Sequence of chain 59.A:
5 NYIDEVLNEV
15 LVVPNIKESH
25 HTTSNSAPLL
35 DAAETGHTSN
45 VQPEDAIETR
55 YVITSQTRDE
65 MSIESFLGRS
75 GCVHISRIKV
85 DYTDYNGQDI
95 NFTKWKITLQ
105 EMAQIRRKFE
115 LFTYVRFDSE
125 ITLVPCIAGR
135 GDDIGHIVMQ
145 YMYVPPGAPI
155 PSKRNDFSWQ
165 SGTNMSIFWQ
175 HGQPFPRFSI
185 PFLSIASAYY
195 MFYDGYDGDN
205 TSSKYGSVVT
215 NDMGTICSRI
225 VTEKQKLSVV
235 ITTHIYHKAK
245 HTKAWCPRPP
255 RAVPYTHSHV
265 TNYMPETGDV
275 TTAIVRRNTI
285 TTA

Binding-site contacts:
Ligand atom O6 contacts residue ILE101 of chain 59.A at 2.1 Å (h-bond).
Ligand atom C5 contacts residue THR102 of chain 59.A at 2.8 Å.
Ligand atom O2 contacts residue MET217 of chain 59.A at 3.3 Å (h-bond).
Ligand atom O2 contacts residue TYR193 of chain 59.A at 3.9 Å.
Ligand atom O4 contacts residue ILE101 of chain 59.A at 4.0 Å.
Ligand atom O6 contacts residue THR102 of chain 59.A at 2.4 Å.
Ligand atom O2 contacts residue MET195 of chain 59.A at 3.6 Å.
Ligand atom C4 contacts residue ASN215 of chain 59.A at 4.0 Å.
Ligand atom C6 contacts residue LEU103 of chain 59.A at 2.7 Å (hydrophobic).
Ligand atom O1 contacts residue MET195 of chain 59.A at 3.8 Å.
Ligand atom C1 contacts residue MET195 of chain 59.A at 3.2 Å (hydrophobic).
Ligand atom O4 contacts residue THR102 of chain 59.A at 3.8 Å.
Ligand atom O1 contacts residue TYR194 of chain 59.A at 3.8 Å.
Ligand atom C4 contacts residue HIS263 of chain 59.A at 3.7 Å.
Ligand atom O4 contacts residue HIS263 of chain 59.A at 2.6 Å.
Ligand atom O5 contacts residue LEU103 of chain 59.A at 3.3 Å.
Ligand atom O3 contacts residue MET217 of chain 59.A at 2.5 Å (h-bond).
Ligand atom O3 contacts residue ASN215 of chain 59.A at 2.1 Å.
Ligand atom O3 contacts residue ILE101 of chain 59.A at 3.5 Å.
Ligand atom O6 contacts residue HIS241 of chain 59.A at 4.0 Å.
Ligand atom C3 contacts residue ASN215 of chain 59.A at 3.5 Å.
Ligand atom C6 contacts residue LEU103 of chain 59.A at 3.2 Å (hydrophobic).
Ligand atom O5 contacts residue LEU103 of chain 59.A at 3.0 Å (h-bond).
Ligand atom O4 contacts residue ASN215 of chain 59.A at 3.4 Å (h-bond).
Ligand atom O3 contacts residue TYR194 of chain 59.A at 3.9 Å.
Ligand atom C5 contacts residue HIS263 of chain 59.A at 3.9 Å.
Ligand atom C2 contacts residue TYR193 of chain 59.A at 3.8 Å (hydrophobic).
Ligand atom C6 contacts residue ILE101 of chain 59.A at 3.2 Å (hydrophobic).
Ligand atom O5 contacts residue THR102 of chain 59.A at 3.6 Å.
Ligand atom C4 contacts residue THR102 of chain 59.A at 3.9 Å.
Ligand atom C3 contacts residue MET217 of chain 59.A at 3.2 Å (hydrophobic).
Ligand atom C6 contacts residue HIS241 of chain 59.A at 3.7 Å.
Ligand atom O6 contacts residue LEU103 of chain 59.A at 3.3 Å.
Ligand atom C2 contacts residue MET217 of chain 59.A at 3.5 Å (hydrophobic).
Ligand atom C5 contacts residue LEU103 of chain 59.A at 3.5 Å (hydrophobic).
Ligand atom O1 contacts residue GLN104 of chain 59.A at 3.9 Å.
Ligand atom C6 contacts residue THR102 of chain 59.A at 1.9 Å.
Ligand atom O2 contacts residue ASN215 of chain 59.A at 3.5 Å.
Ligand atom C5 contacts residue LEU103 of chain 59.A at 3.0 Å (hydrophobic).
Ligand atom O6 contacts residue LEU103 of chain 59.A at 4.0 Å.

This small molecule binds to this protein.
Small molecule (SMILES): OC[C@H]1O[C@@](CO)(O[C@H]2O[C@H](CO)[C@@H](O)[C@H](O)[C@H]2O)[C@@H](O)[C@@H]1O